Sequence of chain 1.F:
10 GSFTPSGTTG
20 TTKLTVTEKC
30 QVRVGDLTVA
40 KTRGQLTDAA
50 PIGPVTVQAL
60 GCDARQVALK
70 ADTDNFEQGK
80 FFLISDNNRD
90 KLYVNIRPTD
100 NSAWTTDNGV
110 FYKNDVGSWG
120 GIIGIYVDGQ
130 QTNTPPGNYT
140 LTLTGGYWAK

Binding-site contacts:
Ligand atom C4 contacts residue PRO50 of chain 1.F at 3.8 Å (hydrophobic).
Ligand atom C2 contacts residue PRO50 of chain 1.F at 3.8 Å (hydrophobic).
Ligand atom O4 contacts residue PRO50 of chain 1.F at 3.3 Å.
Ligand atom O2 contacts residue PRO53 of chain 1.F at 3.5 Å.
Ligand atom CL1 contacts residue GLY123 of chain 1.F at 3.7 Å.
Ligand atom O16 contacts residue ILE51 of chain 1.F at 3.4 Å (h-bond).
Ligand atom O2 contacts residue PRO50 of chain 1.F at 4.0 Å.
Ligand atom CL1 contacts residue PRO50 of chain 1.F at 3.8 Å.
Ligand atom C8 contacts residue PRO53 of chain 1.F at 3.9 Å (hydrophobic).
Ligand atom C14 contacts residue PRO50 of chain 1.F at 3.7 Å (hydrophobic).
Ligand atom CL2 contacts residue ILE121 of chain 1.F at 4.0 Å.
Ligand atom O16 contacts residue GLY52 of chain 1.F at 4.2 Å.
Ligand atom C12 contacts residue PRO50 of chain 1.F at 3.9 Å (hydrophobic).
Ligand atom O2 contacts residue GLY52 of chain 1.F at 3.6 Å.
Ligand atom O16 contacts residue VAL38 of chain 1.F at 4.1 Å.
Ligand atom O15 contacts residue ILE51 of chain 1.F at 4.0 Å.
Ligand atom O9A contacts residue ILE121 of chain 1.F at 3.7 Å.
Ligand atom N2 contacts residue PRO50 of chain 1.F at 4.1 Å.
Ligand atom O9B contacts residue PRO53 of chain 1.F at 4.2 Å.
Ligand atom C14 contacts residue GLY52 of chain 1.F at 4.0 Å.
Ligand atom CL1 contacts residue PRO53 of chain 1.F at 4.1 Å.
Ligand atom C1 contacts residue TYR125 of chain 1.F at 3.5 Å (hydrophobic).
Ligand atom O15 contacts residue GLY52 of chain 1.F at 3.6 Å.
Ligand atom C15 contacts residue ILE51 of chain 1.F at 3.3 Å (hydrophobic).
Ligand atom C14 contacts residue ILE51 of chain 1.F at 3.1 Å (hydrophobic).
Ligand atom CL2 contacts residue TYR125 of chain 1.F at 3.8 Å.
Ligand atom C15 contacts residue PRO53 of chain 1.F at 4.2 Å (hydrophobic).
Ligand atom C13 contacts residue PRO50 of chain 1.F at 3.3 Å (hydrophobic).
Ligand atom CL2 contacts residue GLY123 of chain 1.F at 3.7 Å.
Ligand atom C15 contacts residue GLY52 of chain 1.F at 3.7 Å.
Ligand atom C13 contacts residue ILE51 of chain 1.F at 3.9 Å (hydrophobic).
Ligand atom CL2 contacts residue THR98 of chain 1.F at 4.0 Å.
Ligand atom CL1 contacts residue ILE51 of chain 1.F at 4.1 Å.
Ligand atom CL1 contacts residue ILE124 of chain 1.F at 3.3 Å.
Ligand atom C1 contacts residue PRO50 of chain 1.F at 4.2 Å (hydrophobic).
Ligand atom CL1 contacts residue TYR125 of chain 1.F at 3.7 Å.
Ligand atom O15 contacts residue PRO53 of chain 1.F at 3.4 Å.
Ligand atom CL1 contacts residue GLY52 of chain 1.F at 3.2 Å.
Ligand atom CL2 contacts residue PRO53 of chain 1.F at 3.8 Å.
Ligand atom C13 contacts residue GLY52 of chain 1.F at 4.0 Å.

The small molecule below binds the protein below.
Small molecule (SMILES): O=C(O)CCC(=O)OC[C@@H](NC(=O)C(Cl)Cl)[C@H](O)c1ccc([N+](=O)[O-])cc1